Sequence of chain 46.C:
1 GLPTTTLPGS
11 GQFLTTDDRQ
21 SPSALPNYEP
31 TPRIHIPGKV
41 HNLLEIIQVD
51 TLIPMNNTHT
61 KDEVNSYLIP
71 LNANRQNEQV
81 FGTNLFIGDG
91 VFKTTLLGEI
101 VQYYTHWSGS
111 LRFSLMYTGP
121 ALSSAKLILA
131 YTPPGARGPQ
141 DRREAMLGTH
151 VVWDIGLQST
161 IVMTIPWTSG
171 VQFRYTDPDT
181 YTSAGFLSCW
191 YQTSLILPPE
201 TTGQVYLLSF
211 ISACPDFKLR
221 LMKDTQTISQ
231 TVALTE

This protein binds this small molecule.
Small molecule (SMILES): Cc1cc(CCCCCOc2ccc(C3=N[C@@H](C)CO3)cc2)on1

Sequence of chain 47.C:
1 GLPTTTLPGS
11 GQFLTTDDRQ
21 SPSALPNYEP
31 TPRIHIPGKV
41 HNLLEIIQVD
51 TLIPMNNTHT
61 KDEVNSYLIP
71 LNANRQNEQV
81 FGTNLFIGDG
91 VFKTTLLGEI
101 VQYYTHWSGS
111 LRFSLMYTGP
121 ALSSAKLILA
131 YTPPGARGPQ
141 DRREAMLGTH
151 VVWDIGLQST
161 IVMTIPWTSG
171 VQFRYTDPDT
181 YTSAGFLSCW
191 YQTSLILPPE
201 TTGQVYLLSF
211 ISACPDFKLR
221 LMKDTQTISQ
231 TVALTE

Binding-site contacts:
Ligand atom C1B contacts residue TYR128 of chain 46.A at 3.7 Å (hydrophobic).
Ligand atom C6B contacts residue ILE104 of chain 46.A at 3.6 Å (hydrophobic).
Ligand atom N3A contacts residue PRO174 of chain 46.A at 3.9 Å.
Ligand atom C4 contacts residue TYR197 of chain 46.A at 3.9 Å (hydrophobic).
Ligand atom C2A contacts residue PHE186 of chain 46.A at 3.6 Å (hydrophobic).
Ligand atom C1B contacts residue VAL188 of chain 46.A at 3.7 Å (hydrophobic).
Ligand atom C2A contacts residue TYR152 of chain 46.A at 3.8 Å (hydrophobic).
Ligand atom CM1 contacts residue PRO174 of chain 46.A at 3.8 Å (hydrophobic).
Ligand atom C5C contacts residue VAL191 of chain 46.A at 3.7 Å (hydrophobic).
Ligand atom C5B contacts residue MET224 of chain 46.A at 3.2 Å (hydrophobic).
Ligand atom N2 contacts residue ASN219 of chain 46.A at 3.0 Å (h-bond).
Ligand atom N3A contacts residue TYR152 of chain 46.A at 3.6 Å.
Ligand atom C2B contacts residue VAL188 of chain 46.A at 3.3 Å (hydrophobic).
Ligand atom O1B contacts residue TYR128 of chain 46.A at 3.4 Å (h-bond).
Ligand atom C6B contacts residue TYR128 of chain 46.A at 3.4 Å (hydrophobic).
Ligand atom C5A contacts residue PHE186 of chain 46.A at 3.7 Å (hydrophobic).
Ligand atom C6B contacts residue MET224 of chain 46.A at 3.6 Å (hydrophobic).
Ligand atom C4 contacts residue PHE124 of chain 46.A at 3.9 Å (hydrophobic).
Ligand atom C3 contacts residue ASN219 of chain 46.A at 3.9 Å.
Ligand atom C5 contacts residue LEU106 of chain 46.A at 3.8 Å (hydrophobic).
Ligand atom N3A contacts residue ALA24 of chain 46.C at 3.9 Å.
Ligand atom C4 contacts residue LEU106 of chain 46.A at 3.6 Å (hydrophobic).
Ligand atom C4A contacts residue PRO174 of chain 46.A at 3.4 Å (hydrophobic).
Ligand atom C3B contacts residue VAL188 of chain 46.A at 3.5 Å (hydrophobic).
Ligand atom C4C contacts residue TYR197 of chain 46.A at 4.0 Å (hydrophobic).
Ligand atom O1 contacts residue ASN219 of chain 46.A at 3.9 Å.
Ligand atom C5A contacts residue VAL176 of chain 46.A at 3.8 Å (hydrophobic).
Ligand atom C3C contacts residue TYR128 of chain 46.A at 3.3 Å (hydrophobic).
Ligand atom C5B contacts residue PHE186 of chain 46.A at 3.9 Å (hydrophobic).
Ligand atom C2C contacts residue TYR197 of chain 46.A at 3.8 Å (hydrophobic).
Ligand atom C4B contacts residue PHE186 of chain 46.A at 3.9 Å (hydrophobic).
Ligand atom C4C contacts residue VAL191 of chain 46.A at 3.3 Å (hydrophobic).
Ligand atom CM1 contacts residue LEU14 of chain 47.C at 3.3 Å (hydrophobic).
Ligand atom CM1 contacts residue VAL176 of chain 46.A at 3.4 Å (hydrophobic).
Ligand atom C1C contacts residue LEU106 of chain 46.A at 3.6 Å (hydrophobic).
Ligand atom C4B contacts residue TYR152 of chain 46.A at 4.0 Å (hydrophobic).
Ligand atom C3B contacts residue TYR152 of chain 46.A at 3.6 Å (hydrophobic).
Ligand atom C1B contacts residue ILE104 of chain 46.A at 4.0 Å (hydrophobic).
Ligand atom O1A contacts residue PHE186 of chain 46.A at 3.2 Å.
Ligand atom CM1 contacts residue SER175 of chain 46.A at 3.9 Å.

Sequence of chain 46.A:
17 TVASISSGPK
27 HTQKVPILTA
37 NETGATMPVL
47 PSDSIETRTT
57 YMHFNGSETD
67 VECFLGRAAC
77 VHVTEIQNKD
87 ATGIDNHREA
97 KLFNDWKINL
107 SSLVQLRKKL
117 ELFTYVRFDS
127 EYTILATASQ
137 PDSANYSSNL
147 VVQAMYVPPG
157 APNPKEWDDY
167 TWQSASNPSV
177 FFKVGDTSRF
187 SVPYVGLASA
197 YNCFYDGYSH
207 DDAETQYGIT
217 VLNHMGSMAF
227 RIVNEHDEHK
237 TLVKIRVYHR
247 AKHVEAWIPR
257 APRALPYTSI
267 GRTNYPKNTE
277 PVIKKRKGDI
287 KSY